Binding-site contacts:
Ligand atom C25 contacts residue LEU15 of chain 1.Z at 4.1 Å (hydrophobic).
Ligand atom C5 contacts residue ARG274 of chain 1.Z at 4.0 Å.
Ligand atom C13 contacts residue PHE224 of chain 1.Z at 4.0 Å (hydrophobic).
Ligand atom C26 contacts residue LEU14 of chain 1.Z at 3.5 Å (hydrophobic).
Ligand atom C11 contacts residue ARG25 of chain 1.Z at 3.9 Å.
Ligand atom C7 contacts residue PHE224 of chain 1.Z at 3.7 Å (hydrophobic).
Ligand atom C4 contacts residue ARG274 of chain 1.Z at 4.0 Å.
Ligand atom O1 contacts residue ARG25 of chain 1.Z at 3.2 Å.
Ligand atom C16 contacts residue ASP51 of chain 1.Z at 3.6 Å.
Ligand atom C19 contacts residue ALA52 of chain 1.Z at 3.5 Å (hydrophobic).
Ligand atom C31 contacts residue ILE11 of chain 1.Z at 4.2 Å (hydrophobic).
Ligand atom C22 contacts residue MET225 of chain 1.Z at 3.9 Å (hydrophobic).
Ligand atom C28 contacts residue LEU14 of chain 1.Z at 3.6 Å (hydrophobic).
Ligand atom C6 contacts residue ARG274 of chain 1.Z at 4.2 Å.
Ligand atom C20 contacts residue MET225 of chain 1.Z at 3.8 Å (hydrophobic).
Ligand atom CM2 contacts residue ARG34 of chain 1.Z at 4.2 Å.
Ligand atom C13 contacts residue ASP51 of chain 1.Z at 3.6 Å.
Ligand atom C18 contacts residue PRO48 of chain 1.Z at 4.2 Å (hydrophobic).
Ligand atom C22 contacts residue ALA52 of chain 1.Z at 4.2 Å (hydrophobic).
Ligand atom C27 contacts residue LEU15 of chain 1.Z at 3.7 Å (hydrophobic).
Ligand atom C9 contacts residue ARG25 of chain 1.Z at 3.9 Å.
Ligand atom C21 contacts residue ALA18 of chain 1.Z at 4.0 Å (hydrophobic).
Ligand atom C10 contacts residue ARG25 of chain 1.Z at 3.7 Å.
Ligand atom C21 contacts residue MET225 of chain 1.Z at 3.9 Å (hydrophobic).
Ligand atom C23 contacts residue ALA52 of chain 1.Z at 3.5 Å (hydrophobic).
Ligand atom C20 contacts residue ALA52 of chain 1.Z at 3.9 Å (hydrophobic).
Ligand atom C18 contacts residue ALA52 of chain 1.Z at 4.2 Å (hydrophobic).
Ligand atom C13 contacts residue THR21 of chain 1.Z at 3.9 Å.
Ligand atom C20 contacts residue ALA221 of chain 1.Z at 4.1 Å (hydrophobic).
Ligand atom C15 contacts residue LEU55 of chain 1.Z at 3.9 Å (hydrophobic).
Ligand atom C12 contacts residue PHE224 of chain 1.Z at 3.9 Å (hydrophobic).
Ligand atom C27 contacts residue LEU14 of chain 1.Z at 3.6 Å (hydrophobic).
Ligand atom C14 contacts residue THR21 of chain 1.Z at 4.0 Å.
Ligand atom C26 contacts residue LEU15 of chain 1.Z at 4.1 Å (hydrophobic).
Ligand atom C14 contacts residue PHE224 of chain 1.Z at 3.7 Å (hydrophobic).
Ligand atom C11 contacts residue PHE224 of chain 1.Z at 3.9 Å (hydrophobic).
Ligand atom C30 contacts residue LEU14 of chain 1.Z at 4.1 Å (hydrophobic).
Ligand atom C8 contacts residue PHE224 of chain 1.Z at 3.5 Å (hydrophobic).
Ligand atom C15 contacts residue PHE224 of chain 1.Z at 3.5 Å (hydrophobic).
Ligand atom C26 contacts residue ALA18 of chain 1.Z at 4.2 Å (hydrophobic).

This protein binds this small molecule.
Small molecule (SMILES): COC1=C(OC)C(=O)C(C/C=C(/C)CCC=C(C)CC/C=C(/C)CC/C=C(\C)CC/C=C(\C)CC/C=C(\C)CC/C=C(/C)CCC=C(C)CCC=C(C)CCC=C(C)C)=C(C)C1=O

Sequence of chain 1.Z:
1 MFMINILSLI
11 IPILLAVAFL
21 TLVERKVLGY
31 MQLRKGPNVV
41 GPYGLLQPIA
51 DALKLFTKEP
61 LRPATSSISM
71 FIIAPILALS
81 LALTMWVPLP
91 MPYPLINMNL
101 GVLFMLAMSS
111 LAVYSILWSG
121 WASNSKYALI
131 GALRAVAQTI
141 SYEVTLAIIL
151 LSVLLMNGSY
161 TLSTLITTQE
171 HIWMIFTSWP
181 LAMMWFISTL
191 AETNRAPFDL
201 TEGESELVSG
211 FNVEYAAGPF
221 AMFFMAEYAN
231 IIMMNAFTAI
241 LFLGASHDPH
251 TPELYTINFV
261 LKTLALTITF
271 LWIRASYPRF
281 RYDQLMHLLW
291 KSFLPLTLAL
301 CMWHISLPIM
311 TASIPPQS